Binding-site contacts:
Ligand atom C6 contacts residue ASP336 of chain 1.B at 3.2 Å.
Ligand atom C8 contacts residue ASN367 of chain 1.B at 4.0 Å.
Ligand atom C5 contacts residue ASN340 of chain 1.B at 3.5 Å.
Ligand atom O5 contacts residue ASN340 of chain 1.B at 2.4 Å (h-bond).
Ligand atom C6 contacts residue ASN340 of chain 1.B at 4.3 Å.
Ligand atom C1 contacts residue ASP336 of chain 1.B at 4.2 Å.
Ligand atom C4 contacts residue ASN340 of chain 1.B at 4.3 Å.
Ligand atom O5 contacts residue LEU368 of chain 1.B at 3.6 Å.
Ligand atom N2 contacts residue ASN340 of chain 1.B at 2.9 Å (h-bond).
Ligand atom C7 contacts residue LEU368 of chain 1.B at 3.9 Å (hydrophobic).
Ligand atom C8 contacts residue ASN340 of chain 1.B at 4.4 Å.
Ligand atom O3 contacts residue LEU368 of chain 1.B at 4.1 Å.
Ligand atom C4 contacts residue LEU368 of chain 1.B at 3.5 Å (hydrophobic).
Ligand atom C3 contacts residue LEU368 of chain 1.B at 4.3 Å (hydrophobic).
Ligand atom C3 contacts residue ASN340 of chain 1.B at 3.8 Å.
Ligand atom C5 contacts residue ASP336 of chain 1.B at 3.5 Å.
Ligand atom O6 contacts residue LEU368 of chain 1.B at 3.4 Å.
Ligand atom C2 contacts residue ASN340 of chain 1.B at 2.5 Å.
Ligand atom O4 contacts residue LEU368 of chain 1.B at 4.1 Å.
Ligand atom C7 contacts residue ASN367 of chain 1.B at 4.0 Å.
Ligand atom O6 contacts residue ASN340 of chain 1.B at 4.0 Å.
Ligand atom C5 contacts residue LEU368 of chain 1.B at 3.9 Å (hydrophobic).
Ligand atom O7 contacts residue LEU368 of chain 1.B at 3.2 Å.
Ligand atom O6 contacts residue ASP336 of chain 1.B at 2.6 Å (salt-bridge).
Ligand atom C8 contacts residue VAL364 of chain 1.B at 3.7 Å (hydrophobic).
Ligand atom C7 contacts residue ASN340 of chain 1.B at 3.3 Å.
Ligand atom O7 contacts residue ASN340 of chain 1.B at 3.5 Å (h-bond).
Ligand atom C1 contacts residue LEU368 of chain 1.B at 3.7 Å (hydrophobic).
Ligand atom C6 contacts residue LEU368 of chain 1.B at 3.6 Å (hydrophobic).
Ligand atom O7 contacts residue ASN367 of chain 1.B at 3.2 Å (h-bond).
Ligand atom C1 contacts residue ASN340 of chain 1.B at 1.4 Å.
Ligand atom O6 contacts residue VAL364 of chain 1.B at 4.4 Å.
Ligand atom O5 contacts residue ASP336 of chain 1.B at 3.5 Å (salt-bridge).
Ligand atom O4 contacts residue ASN367 of chain 1.B at 4.3 Å.

Sequence of chain 1.B:
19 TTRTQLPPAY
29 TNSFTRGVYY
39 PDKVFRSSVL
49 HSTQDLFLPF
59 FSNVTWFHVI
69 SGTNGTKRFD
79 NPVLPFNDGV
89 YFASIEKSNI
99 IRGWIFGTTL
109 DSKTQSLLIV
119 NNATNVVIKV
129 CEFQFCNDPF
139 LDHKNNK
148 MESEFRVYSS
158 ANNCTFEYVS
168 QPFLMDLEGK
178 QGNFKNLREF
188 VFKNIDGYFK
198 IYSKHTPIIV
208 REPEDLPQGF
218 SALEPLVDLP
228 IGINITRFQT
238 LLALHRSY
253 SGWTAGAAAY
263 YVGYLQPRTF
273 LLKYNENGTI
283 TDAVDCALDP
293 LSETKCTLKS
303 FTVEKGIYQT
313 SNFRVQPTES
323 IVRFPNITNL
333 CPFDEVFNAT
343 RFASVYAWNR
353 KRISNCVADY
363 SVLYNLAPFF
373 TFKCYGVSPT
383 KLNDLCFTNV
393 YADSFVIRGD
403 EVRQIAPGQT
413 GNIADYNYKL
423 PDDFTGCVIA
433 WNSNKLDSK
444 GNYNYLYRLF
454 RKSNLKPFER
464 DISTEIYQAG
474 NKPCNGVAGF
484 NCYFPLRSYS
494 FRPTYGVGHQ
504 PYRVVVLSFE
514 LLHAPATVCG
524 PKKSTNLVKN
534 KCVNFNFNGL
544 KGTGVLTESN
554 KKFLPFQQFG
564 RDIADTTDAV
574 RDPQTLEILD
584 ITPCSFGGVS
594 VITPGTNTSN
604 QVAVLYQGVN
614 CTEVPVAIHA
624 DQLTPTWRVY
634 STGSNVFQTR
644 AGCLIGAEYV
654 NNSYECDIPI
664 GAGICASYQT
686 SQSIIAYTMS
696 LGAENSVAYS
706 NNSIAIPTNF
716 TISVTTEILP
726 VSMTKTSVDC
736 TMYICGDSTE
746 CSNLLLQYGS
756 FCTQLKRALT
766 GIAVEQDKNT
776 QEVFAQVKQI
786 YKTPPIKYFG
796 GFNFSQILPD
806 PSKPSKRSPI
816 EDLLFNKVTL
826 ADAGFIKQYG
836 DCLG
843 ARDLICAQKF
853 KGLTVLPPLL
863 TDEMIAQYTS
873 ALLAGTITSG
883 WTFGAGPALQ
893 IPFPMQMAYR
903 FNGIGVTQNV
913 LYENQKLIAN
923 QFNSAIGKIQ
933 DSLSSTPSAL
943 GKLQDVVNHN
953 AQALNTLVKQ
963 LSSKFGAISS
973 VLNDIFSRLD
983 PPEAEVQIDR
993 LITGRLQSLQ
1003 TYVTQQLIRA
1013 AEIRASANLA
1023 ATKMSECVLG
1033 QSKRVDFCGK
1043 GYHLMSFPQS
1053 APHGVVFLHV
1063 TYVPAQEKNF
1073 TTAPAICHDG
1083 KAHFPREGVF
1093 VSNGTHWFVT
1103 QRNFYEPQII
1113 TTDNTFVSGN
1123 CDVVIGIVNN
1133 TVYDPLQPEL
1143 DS

This protein binds this small molecule.
Small molecule (SMILES): CC(=O)N[C@H]1[C@H](O[C@H]2[C@H](O)[C@@H](NC(C)=O)CO[C@@H]2CO)O[C@H](CO)[C@@H](O)[C@@H]1O